A small-molecule ligand and the protein it binds are described below.
Small molecule (SMILES): CC(=O)N[C@@H]1[C@@H](O)[C@H](O)[C@@H](CO)O[C@H]1O

Sequence of chain 1.A:
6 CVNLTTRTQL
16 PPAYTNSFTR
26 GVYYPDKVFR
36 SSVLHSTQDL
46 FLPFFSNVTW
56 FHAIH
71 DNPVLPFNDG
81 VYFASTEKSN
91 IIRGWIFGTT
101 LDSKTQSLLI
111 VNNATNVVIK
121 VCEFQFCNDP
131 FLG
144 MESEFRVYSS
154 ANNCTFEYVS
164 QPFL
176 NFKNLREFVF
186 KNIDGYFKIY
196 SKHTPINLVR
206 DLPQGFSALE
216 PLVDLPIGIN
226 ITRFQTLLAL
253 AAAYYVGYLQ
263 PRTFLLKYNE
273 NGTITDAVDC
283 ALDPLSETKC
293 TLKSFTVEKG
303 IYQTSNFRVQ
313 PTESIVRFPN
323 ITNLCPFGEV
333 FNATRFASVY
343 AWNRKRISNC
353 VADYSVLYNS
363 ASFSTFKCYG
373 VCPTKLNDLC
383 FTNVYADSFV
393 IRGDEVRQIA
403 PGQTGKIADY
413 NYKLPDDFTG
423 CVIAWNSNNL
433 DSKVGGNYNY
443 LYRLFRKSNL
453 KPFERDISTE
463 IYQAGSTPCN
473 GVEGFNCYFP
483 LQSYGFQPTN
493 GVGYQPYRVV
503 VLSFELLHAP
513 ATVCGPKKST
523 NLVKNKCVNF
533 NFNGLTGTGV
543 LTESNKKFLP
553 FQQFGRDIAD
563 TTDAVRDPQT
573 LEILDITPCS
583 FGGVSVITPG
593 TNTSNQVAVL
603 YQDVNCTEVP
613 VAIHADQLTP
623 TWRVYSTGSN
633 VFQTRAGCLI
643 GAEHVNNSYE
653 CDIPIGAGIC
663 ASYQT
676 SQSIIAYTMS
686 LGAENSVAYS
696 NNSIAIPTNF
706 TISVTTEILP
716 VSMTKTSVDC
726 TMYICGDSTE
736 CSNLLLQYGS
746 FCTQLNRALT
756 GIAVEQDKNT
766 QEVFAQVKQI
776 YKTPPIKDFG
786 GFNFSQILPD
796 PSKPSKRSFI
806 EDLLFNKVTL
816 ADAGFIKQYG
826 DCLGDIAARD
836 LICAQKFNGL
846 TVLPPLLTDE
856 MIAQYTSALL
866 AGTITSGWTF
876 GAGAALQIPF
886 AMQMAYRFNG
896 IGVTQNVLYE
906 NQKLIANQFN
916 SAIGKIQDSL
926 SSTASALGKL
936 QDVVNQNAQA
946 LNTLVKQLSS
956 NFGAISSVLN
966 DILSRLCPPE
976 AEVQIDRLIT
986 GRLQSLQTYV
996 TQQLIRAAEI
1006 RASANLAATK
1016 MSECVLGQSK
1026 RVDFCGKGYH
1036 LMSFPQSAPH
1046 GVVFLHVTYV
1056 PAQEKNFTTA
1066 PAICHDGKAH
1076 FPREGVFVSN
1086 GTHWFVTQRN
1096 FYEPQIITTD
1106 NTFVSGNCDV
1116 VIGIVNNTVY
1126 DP

Binding-site contacts:
Ligand atom C1 contacts residue ASN648 of chain 1.A at 2.0 Å.
Ligand atom N2 contacts residue ASN648 of chain 1.A at 3.2 Å (h-bond).
Ligand atom C7 contacts residue ASN648 of chain 1.A at 3.4 Å.
Ligand atom C8 contacts residue ASN648 of chain 1.A at 4.5 Å.
Ligand atom O7 contacts residue ASN648 of chain 1.A at 3.3 Å (h-bond).
Ligand atom C5 contacts residue ASN648 of chain 1.A at 4.1 Å.
Ligand atom O5 contacts residue ASN648 of chain 1.A at 2.8 Å (h-bond).
Ligand atom C3 contacts residue ASN648 of chain 1.A at 4.3 Å.
Ligand atom C2 contacts residue ASN648 of chain 1.A at 3.0 Å.